Sequence of chain 1.C:
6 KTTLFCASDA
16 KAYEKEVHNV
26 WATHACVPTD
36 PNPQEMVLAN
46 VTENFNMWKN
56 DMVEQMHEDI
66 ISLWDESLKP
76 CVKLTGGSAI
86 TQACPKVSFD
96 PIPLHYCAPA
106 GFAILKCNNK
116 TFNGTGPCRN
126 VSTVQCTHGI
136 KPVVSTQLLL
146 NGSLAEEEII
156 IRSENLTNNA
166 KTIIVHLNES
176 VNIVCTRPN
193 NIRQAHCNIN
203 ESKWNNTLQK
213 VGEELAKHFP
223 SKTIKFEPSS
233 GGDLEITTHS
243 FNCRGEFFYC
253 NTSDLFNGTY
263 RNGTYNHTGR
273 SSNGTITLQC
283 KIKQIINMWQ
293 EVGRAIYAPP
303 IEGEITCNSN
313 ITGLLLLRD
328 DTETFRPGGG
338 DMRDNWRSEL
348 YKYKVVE

This protein binds this small molecule.
Small molecule (SMILES): CC(=O)N[C@@H]1[C@@H](O)[C@H](O)[C@@H](CO)O[C@H]1O

Binding-site contacts:
Ligand atom O5 contacts residue THR162 of chain 1.C at 3.9 Å.
Ligand atom C7 contacts residue ASN160 of chain 1.C at 3.6 Å.
Ligand atom O6 contacts residue THR162 of chain 1.C at 4.2 Å.
Ligand atom C2 contacts residue ASN160 of chain 1.C at 2.5 Å.
Ligand atom C1 contacts residue ASN160 of chain 1.C at 1.4 Å.
Ligand atom O5 contacts residue ASN163 of chain 1.C at 3.7 Å.
Ligand atom C1 contacts residue ASN163 of chain 1.C at 4.5 Å.
Ligand atom C8 contacts residue ASN160 of chain 1.C at 3.9 Å.
Ligand atom N2 contacts residue ASN160 of chain 1.C at 2.9 Å (h-bond).
Ligand atom C5 contacts residue THR162 of chain 1.C at 4.0 Å.
Ligand atom C4 contacts residue ASN160 of chain 1.C at 4.2 Å.
Ligand atom O6 contacts residue ASN163 of chain 1.C at 3.9 Å.
Ligand atom C6 contacts residue ASN163 of chain 1.C at 4.3 Å.
Ligand atom C5 contacts residue ASN160 of chain 1.C at 3.7 Å.
Ligand atom O5 contacts residue ASN160 of chain 1.C at 2.4 Å (h-bond).
Ligand atom C6 contacts residue THR162 of chain 1.C at 3.9 Å.
Ligand atom C3 contacts residue ASN160 of chain 1.C at 3.8 Å.
Ligand atom O7 contacts residue ASN160 of chain 1.C at 4.5 Å.